Sequence of chain 2.A:
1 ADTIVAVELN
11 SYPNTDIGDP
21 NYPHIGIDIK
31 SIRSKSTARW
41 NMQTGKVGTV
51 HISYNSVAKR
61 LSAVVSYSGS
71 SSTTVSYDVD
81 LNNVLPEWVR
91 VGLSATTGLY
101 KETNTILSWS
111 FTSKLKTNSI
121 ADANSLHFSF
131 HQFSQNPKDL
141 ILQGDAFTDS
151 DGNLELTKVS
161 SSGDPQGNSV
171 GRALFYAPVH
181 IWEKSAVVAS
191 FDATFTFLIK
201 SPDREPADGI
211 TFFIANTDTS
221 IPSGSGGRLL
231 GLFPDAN

Binding-site contacts:
Ligand atom C6 contacts residue TYR12 of chain 2.A at 3.4 Å (hydrophobic).
Ligand atom O6 contacts residue GLY98 of chain 2.A at 3.4 Å.
Ligand atom C6 contacts residue ALA207 of chain 2.A at 3.8 Å (hydrophobic).
Ligand atom O4 contacts residue THR15 of chain 2.A at 2.6 Å (h-bond).
Ligand atom O6 contacts residue ALA207 of chain 2.A at 3.3 Å.
Ligand atom O4 contacts residue ARG228 of chain 2.A at 3.2 Å (salt-bridge).
Ligand atom C2 contacts residue PRO13 of chain 2.A at 3.8 Å (hydrophobic).
Ligand atom O5 contacts residue LEU99 of chain 2.A at 2.9 Å (h-bond).
Ligand atom C4 contacts residue TYR12 of chain 2.A at 3.6 Å (hydrophobic).
Ligand atom C2 contacts residue TYR12 of chain 2.A at 3.6 Å (hydrophobic).
Ligand atom C4 contacts residue ARG228 of chain 2.A at 3.7 Å.
Ligand atom C4 contacts residue ASP16 of chain 2.A at 3.6 Å.
Ligand atom O3 contacts residue PRO13 of chain 2.A at 3.0 Å (h-bond).
Ligand atom O4 contacts residue TYR12 of chain 2.A at 3.8 Å.
Ligand atom O3 contacts residue ARG228 of chain 2.A at 2.9 Å (salt-bridge).
Ligand atom O2 contacts residue LEU99 of chain 2.A at 3.7 Å.
Ligand atom C1 contacts residue TYR12 of chain 2.A at 3.6 Å (hydrophobic).
Ligand atom O6 contacts residue LEU99 of chain 2.A at 2.9 Å (h-bond).
Ligand atom O3 contacts residue GLY227 of chain 2.A at 3.6 Å.
Ligand atom C3 contacts residue ASN14 of chain 2.A at 3.8 Å.
Ligand atom C3 contacts residue ASP16 of chain 2.A at 3.7 Å.
Ligand atom O2 contacts residue ASP16 of chain 2.A at 3.7 Å.
Ligand atom C6 contacts residue ASP208 of chain 2.A at 3.6 Å.
Ligand atom O6 contacts residue TYR100 of chain 2.A at 3.0 Å (h-bond).
Ligand atom O3 contacts residue THR15 of chain 2.A at 2.9 Å (h-bond).
Ligand atom O2 contacts residue GLY98 of chain 2.A at 3.3 Å.
Ligand atom O4 contacts residue TYR12 of chain 2.A at 2.7 Å (h-bond).
Ligand atom O4 contacts residue ASP16 of chain 2.A at 2.9 Å (salt-bridge).
Ligand atom C4 contacts residue ASP208 of chain 2.A at 3.4 Å.
Ligand atom O6 contacts residue ASP208 of chain 2.A at 3.3 Å (salt-bridge).
Ligand atom O3 contacts residue TYR12 of chain 2.A at 3.5 Å (h-bond).
Ligand atom O3 contacts residue ASN14 of chain 2.A at 3.5 Å.
Ligand atom C4 contacts residue THR15 of chain 2.A at 3.3 Å.
Ligand atom C3 contacts residue THR15 of chain 2.A at 3.7 Å.
Ligand atom O4 contacts residue ASN14 of chain 2.A at 2.8 Å (h-bond).
Ligand atom C1 contacts residue LEU99 of chain 2.A at 3.7 Å (hydrophobic).
Ligand atom C3 contacts residue PRO13 of chain 2.A at 3.6 Å (hydrophobic).
Ligand atom C5 contacts residue ASP16 of chain 2.A at 3.7 Å.
Ligand atom C6 contacts residue LEU99 of chain 2.A at 3.8 Å (hydrophobic).
Ligand atom O4 contacts residue ASP208 of chain 2.A at 2.9 Å (salt-bridge).

This small molecule binds to this protein.
Small molecule (SMILES): CO[C@H]1O[C@H](CO[C@H]2O[C@H](CO)[C@@H](O)[C@H](O)[C@@H]2O)[C@@H](O)[C@H](O[C@H]2O[C@H](CO)[C@@H](O)[C@H](O)[C@@H]2O)[C@@H]1O